Binding-site contacts:
Ligand atom C3 contacts residue ASN657 of chain 1.D at 3.9 Å.
Ligand atom N2 contacts residue VAL656 of chain 1.D at 4.1 Å.
Ligand atom C2 contacts residue ASN657 of chain 1.D at 2.6 Å.
Ligand atom C1 contacts residue ASN657 of chain 1.D at 1.4 Å.
Ligand atom C7 contacts residue VAL656 of chain 1.D at 4.0 Å (hydrophobic).
Ligand atom O7 contacts residue HIS655 of chain 1.D at 2.4 Å (h-bond).
Ligand atom N2 contacts residue HIS655 of chain 1.D at 3.2 Å (h-bond).
Ligand atom C4 contacts residue ASN657 of chain 1.D at 4.3 Å.
Ligand atom N2 contacts residue ASN657 of chain 1.D at 3.0 Å (h-bond).
Ligand atom O7 contacts residue ASN657 of chain 1.D at 4.5 Å.
Ligand atom O7 contacts residue VAL656 of chain 1.D at 3.3 Å (h-bond).
Ligand atom C7 contacts residue ASN657 of chain 1.D at 3.9 Å.
Ligand atom C8 contacts residue HIS655 of chain 1.D at 4.2 Å.
Ligand atom C7 contacts residue HIS655 of chain 1.D at 3.1 Å.
Ligand atom C8 contacts residue ASN657 of chain 1.D at 3.6 Å.
Ligand atom O5 contacts residue ASN657 of chain 1.D at 2.3 Å (h-bond).
Ligand atom C5 contacts residue ASN657 of chain 1.D at 3.6 Å.

Sequence of chain 1.D:
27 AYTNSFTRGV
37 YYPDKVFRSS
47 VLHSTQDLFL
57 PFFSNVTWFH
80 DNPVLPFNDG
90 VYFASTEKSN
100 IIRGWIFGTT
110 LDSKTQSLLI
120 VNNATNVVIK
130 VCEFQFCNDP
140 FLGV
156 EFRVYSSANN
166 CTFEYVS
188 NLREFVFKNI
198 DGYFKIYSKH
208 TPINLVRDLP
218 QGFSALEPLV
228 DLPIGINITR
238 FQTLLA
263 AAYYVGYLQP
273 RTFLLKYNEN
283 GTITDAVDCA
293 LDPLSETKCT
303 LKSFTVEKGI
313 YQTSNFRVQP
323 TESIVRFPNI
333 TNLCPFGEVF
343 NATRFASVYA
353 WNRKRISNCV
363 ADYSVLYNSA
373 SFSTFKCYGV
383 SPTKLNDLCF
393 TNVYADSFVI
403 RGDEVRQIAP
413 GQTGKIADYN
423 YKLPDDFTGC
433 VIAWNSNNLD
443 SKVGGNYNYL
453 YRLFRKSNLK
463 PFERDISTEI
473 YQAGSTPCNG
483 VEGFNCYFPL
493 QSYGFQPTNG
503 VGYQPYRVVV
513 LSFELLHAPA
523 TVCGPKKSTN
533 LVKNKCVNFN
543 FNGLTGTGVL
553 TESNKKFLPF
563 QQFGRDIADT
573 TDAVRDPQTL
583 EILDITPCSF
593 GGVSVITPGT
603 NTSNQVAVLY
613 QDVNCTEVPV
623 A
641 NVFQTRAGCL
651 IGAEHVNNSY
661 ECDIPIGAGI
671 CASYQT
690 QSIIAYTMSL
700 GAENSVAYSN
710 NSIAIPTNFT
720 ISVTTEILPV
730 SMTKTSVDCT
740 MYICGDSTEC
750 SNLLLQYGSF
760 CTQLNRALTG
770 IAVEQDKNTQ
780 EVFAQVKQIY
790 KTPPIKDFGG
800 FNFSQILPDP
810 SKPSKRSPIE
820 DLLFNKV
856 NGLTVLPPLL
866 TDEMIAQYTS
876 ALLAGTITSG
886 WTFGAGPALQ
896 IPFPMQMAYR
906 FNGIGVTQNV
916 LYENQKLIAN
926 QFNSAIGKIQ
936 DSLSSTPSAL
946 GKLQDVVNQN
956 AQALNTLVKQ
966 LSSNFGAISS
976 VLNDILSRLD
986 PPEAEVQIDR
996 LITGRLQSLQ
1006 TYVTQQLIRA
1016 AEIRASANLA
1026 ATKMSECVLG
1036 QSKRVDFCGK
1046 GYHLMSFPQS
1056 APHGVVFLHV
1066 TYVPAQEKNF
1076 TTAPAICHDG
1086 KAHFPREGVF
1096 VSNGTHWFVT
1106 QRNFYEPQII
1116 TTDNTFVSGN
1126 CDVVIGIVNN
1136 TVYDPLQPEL

This protein binds this small molecule.
Small molecule (SMILES): CC(=O)N[C@@H]1[C@@H](O)[C@H](O)[C@@H](CO)O[C@H]1O